Binding-site contacts:
Ligand atom O contacts residue PHE165 of chain 1.B at 3.8 Å.
Ligand atom C contacts residue LEU173 of chain 1.B at 4.0 Å (hydrophobic).
Ligand atom C1 contacts residue ASN216 of chain 1.B at 3.7 Å.
Ligand atom N contacts residue PHE200 of chain 1.B at 3.5 Å.
Ligand atom C contacts residue ASN216 of chain 1.B at 2.9 Å.
Ligand atom C4 contacts residue GLN226 of chain 1.B at 3.6 Å.
Ligand atom N contacts residue SER230 of chain 1.B at 3.2 Å (h-bond).
Ligand atom C5 contacts residue SER159 of chain 1.B at 3.3 Å.
Ligand atom N1 contacts residue ASP239 of chain 1.B at 2.5 Å (salt-bridge).
Ligand atom N1 contacts residue MET255 of chain 1.B at 3.7 Å.
Ligand atom N6 contacts residue THR276 of chain 1.B at 3.9 Å.
Ligand atom O1 contacts residue SER230 of chain 1.B at 3.5 Å.
Ligand atom N5 contacts residue TYR273 of chain 1.B at 4.0 Å.
Ligand atom C1 contacts residue ASP239 of chain 1.B at 3.9 Å.
Ligand atom N contacts residue ARG204 of chain 1.B at 2.8 Å (salt-bridge).
Ligand atom N5 contacts residue THR276 of chain 1.B at 3.0 Å (h-bond).
Ligand atom C8 contacts residue THR276 of chain 1.B at 3.7 Å.
Ligand atom C2 contacts residue ASP239 of chain 1.B at 3.4 Å.
Ligand atom N2 contacts residue CYS228 of chain 1.B at 3.8 Å.
Ligand atom O contacts residue ASN216 of chain 1.B at 2.7 Å (h-bond).
Ligand atom N contacts residue ASN216 of chain 1.B at 3.5 Å (h-bond).
Ligand atom C contacts residue ARG204 of chain 1.B at 3.9 Å.
Ligand atom N5 contacts residue ILE277 of chain 1.B at 3.7 Å.
Ligand atom O2 contacts residue PHE165 of chain 1.B at 3.3 Å.
Ligand atom O1 contacts residue ASN216 of chain 1.B at 3.5 Å (h-bond).
Ligand atom C3 contacts residue MET255 of chain 1.B at 3.6 Å (hydrophobic).
Ligand atom O2 contacts residue ASN216 of chain 1.B at 3.6 Å (h-bond).
Ligand atom N6 contacts residue TYR273 of chain 1.B at 3.6 Å.
Ligand atom C2 contacts residue TYR273 of chain 1.B at 3.4 Å (hydrophobic).
Ligand atom N2 contacts residue MET255 of chain 1.B at 3.1 Å.
Ligand atom C contacts residue SER230 of chain 1.B at 3.8 Å.
Ligand atom C3 contacts residue ASP239 of chain 1.B at 3.2 Å.
Ligand atom N2 contacts residue ASP239 of chain 1.B at 2.9 Å (salt-bridge).
Ligand atom N1 contacts residue TYR273 of chain 1.B at 3.5 Å (h-bond).
Ligand atom C4 contacts residue SER159 of chain 1.B at 3.1 Å.
Ligand atom O1 contacts residue ARG204 of chain 1.B at 3.9 Å.
Ligand atom C1 contacts residue CYS228 of chain 1.B at 3.6 Å (hydrophobic).
Ligand atom N contacts residue LEU173 of chain 1.B at 3.5 Å.
Ligand atom N2 contacts residue GLN226 of chain 1.B at 3.5 Å (h-bond).
Ligand atom C6 contacts residue PHE165 of chain 1.B at 3.8 Å (hydrophobic).

Sequence of chain 1.B:
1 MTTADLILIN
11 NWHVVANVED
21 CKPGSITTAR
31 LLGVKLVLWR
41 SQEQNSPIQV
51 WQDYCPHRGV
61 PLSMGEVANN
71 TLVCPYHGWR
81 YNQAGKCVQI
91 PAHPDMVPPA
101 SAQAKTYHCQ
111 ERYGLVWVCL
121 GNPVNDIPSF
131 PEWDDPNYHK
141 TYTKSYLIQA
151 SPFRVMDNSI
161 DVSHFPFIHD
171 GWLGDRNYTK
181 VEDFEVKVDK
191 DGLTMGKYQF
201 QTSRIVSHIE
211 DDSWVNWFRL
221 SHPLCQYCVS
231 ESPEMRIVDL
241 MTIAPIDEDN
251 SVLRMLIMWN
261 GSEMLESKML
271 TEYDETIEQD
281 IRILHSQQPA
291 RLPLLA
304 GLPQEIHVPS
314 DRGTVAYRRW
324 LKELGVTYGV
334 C

The small molecule below binds the protein below.
Small molecule (SMILES): [H]/N=C1/N[C@H]2[C@H](COC(N)=O)N/C(=N/[H])N3CC[C@H](O)[C@]23N1